Sequence of chain 1.F:
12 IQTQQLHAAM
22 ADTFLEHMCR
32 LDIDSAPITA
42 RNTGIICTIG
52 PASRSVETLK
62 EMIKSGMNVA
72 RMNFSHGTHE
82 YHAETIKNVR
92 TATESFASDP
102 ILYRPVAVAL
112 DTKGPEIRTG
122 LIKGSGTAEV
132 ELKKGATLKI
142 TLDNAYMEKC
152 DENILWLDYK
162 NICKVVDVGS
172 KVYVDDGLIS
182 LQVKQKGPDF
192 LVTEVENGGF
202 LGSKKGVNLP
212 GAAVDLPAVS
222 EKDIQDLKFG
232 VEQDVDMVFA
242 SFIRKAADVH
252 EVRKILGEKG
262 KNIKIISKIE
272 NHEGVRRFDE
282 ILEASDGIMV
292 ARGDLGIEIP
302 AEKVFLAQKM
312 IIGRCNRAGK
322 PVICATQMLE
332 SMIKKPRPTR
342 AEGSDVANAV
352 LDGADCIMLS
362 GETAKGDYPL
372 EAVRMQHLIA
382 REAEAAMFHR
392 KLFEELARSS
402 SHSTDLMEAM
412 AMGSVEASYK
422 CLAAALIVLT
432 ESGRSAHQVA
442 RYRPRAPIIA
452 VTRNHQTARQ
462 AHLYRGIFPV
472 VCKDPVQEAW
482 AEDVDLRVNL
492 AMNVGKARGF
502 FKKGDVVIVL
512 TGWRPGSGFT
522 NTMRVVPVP

Binding-site contacts:
Ligand atom C3 contacts residue ARG72 of chain 1.F at 4.1 Å.
Ligand atom C2 contacts residue THR327 of chain 1.F at 4.3 Å.
Ligand atom O2P contacts residue ARG72 of chain 1.F at 3.7 Å.
Ligand atom C3 contacts residue MET359 of chain 1.F at 4.0 Å (hydrophobic).
Ligand atom O1 contacts residue ASP295 of chain 1.F at 3.2 Å (salt-bridge).
Ligand atom O1P contacts residue LYS269 of chain 1.F at 4.2 Å.
Ligand atom O2' contacts residue ASP295 of chain 1.F at 4.2 Å.
Ligand atom C2 contacts residue LYS269 of chain 1.F at 3.6 Å.
Ligand atom C3 contacts residue THR327 of chain 1.F at 3.5 Å.
Ligand atom O2' contacts residue ALA292 of chain 1.F at 4.2 Å.
Ligand atom C3 contacts residue LYS269 of chain 1.F at 4.2 Å.
Ligand atom O1 contacts residue GLY294 of chain 1.F at 4.0 Å.
Ligand atom O2 contacts residue ARG72 of chain 1.F at 4.3 Å.
Ligand atom O2 contacts residue GLU271 of chain 1.F at 4.2 Å.
Ligand atom P contacts residue ARG72 of chain 1.F at 3.6 Å.
Ligand atom O1 contacts residue GLU271 of chain 1.F at 4.2 Å.
Ligand atom C1 contacts residue GLY294 of chain 1.F at 4.1 Å.
Ligand atom O2 contacts residue ALA292 of chain 1.F at 4.2 Å.
Ligand atom C3 contacts residue MET290 of chain 1.F at 4.0 Å (hydrophobic).
Ligand atom C2 contacts residue ALA292 of chain 1.F at 3.2 Å (hydrophobic).
Ligand atom O1 contacts residue ALA292 of chain 1.F at 3.8 Å.
Ligand atom C3 contacts residue ALA292 of chain 1.F at 4.1 Å (hydrophobic).
Ligand atom C1 contacts residue ALA292 of chain 1.F at 3.5 Å (hydrophobic).
Ligand atom O2P contacts residue SER76 of chain 1.F at 4.2 Å.
Ligand atom C1 contacts residue ASP295 of chain 1.F at 4.0 Å.
Ligand atom C3 contacts residue ALA326 of chain 1.F at 4.2 Å (hydrophobic).
Ligand atom O2' contacts residue GLY294 of chain 1.F at 3.5 Å (h-bond).
Ligand atom O1P contacts residue ASN74 of chain 1.F at 4.5 Å.
Ligand atom O2P contacts residue ASP112 of chain 1.F at 4.2 Å.
Ligand atom O2' contacts residue THR327 of chain 1.F at 2.6 Å (h-bond).
Ligand atom P contacts residue LYS269 of chain 1.F at 3.4 Å.
Ligand atom O2P contacts residue LYS269 of chain 1.F at 3.0 Å (salt-bridge).
Ligand atom O2P contacts residue K1 of chain 1.X at 3.1 Å.
Ligand atom O1P contacts residue ARG72 of chain 1.F at 2.4 Å (salt-bridge).
Ligand atom O2P contacts residue ASN74 of chain 1.F at 4.4 Å.
Ligand atom C1 contacts residue THR327 of chain 1.F at 3.7 Å.
Ligand atom O1P contacts residue ASP112 of chain 1.F at 4.4 Å.
Ligand atom O2 contacts residue LYS269 of chain 1.F at 2.5 Å (salt-bridge).

This protein binds this small molecule.
Small molecule (SMILES): C[C@H](OP(=O)(O)O)C(=O)O